A protein and the small-molecule ligand that binds it are described below.
Small molecule (SMILES): CC(=O)N[C@H]1[C@H](O[C@H]2[C@H](O)[C@@H](NC(C)=O)CO[C@@H]2CO)O[C@H](CO)[C@@H](O[C@@H]2O[C@H](CO)[C@@H](O)[C@H](O)[C@@H]2O)[C@@H]1O

Binding-site contacts:
Ligand atom C7 contacts residue MET337 of chain 1.B at 3.9 Å (hydrophobic).
Ligand atom C4 contacts residue ASN350 of chain 1.B at 4.3 Å.
Ligand atom O5 contacts residue ASN350 of chain 1.B at 2.5 Å (h-bond).
Ligand atom C8 contacts residue ARG384 of chain 1.B at 3.7 Å.
Ligand atom C8 contacts residue MET337 of chain 1.B at 3.6 Å (hydrophobic).
Ligand atom O6 contacts residue THR352 of chain 1.B at 4.3 Å.
Ligand atom O7 contacts residue ASN350 of chain 1.B at 3.7 Å.
Ligand atom C6 contacts residue THR352 of chain 1.B at 3.3 Å.
Ligand atom C1 contacts residue THR352 of chain 1.B at 3.6 Å.
Ligand atom C1 contacts residue ASN350 of chain 1.B at 1.4 Å.
Ligand atom C2 contacts residue ASN350 of chain 1.B at 2.5 Å.
Ligand atom O7 contacts residue MET337 of chain 1.B at 3.4 Å (h-bond).
Ligand atom C1 contacts residue MET337 of chain 1.B at 4.4 Å (hydrophobic).
Ligand atom C8 contacts residue ASN350 of chain 1.B at 3.8 Å.
Ligand atom C5 contacts residue THR352 of chain 1.B at 3.4 Å.
Ligand atom O5 contacts residue THR352 of chain 1.B at 3.0 Å (h-bond).
Ligand atom C3 contacts residue ASN350 of chain 1.B at 3.8 Å.
Ligand atom C7 contacts residue ASN350 of chain 1.B at 3.2 Å.
Ligand atom C5 contacts residue ASN350 of chain 1.B at 3.7 Å.
Ligand atom N2 contacts residue ASN350 of chain 1.B at 2.9 Å (h-bond).

Sequence of chain 1.B:
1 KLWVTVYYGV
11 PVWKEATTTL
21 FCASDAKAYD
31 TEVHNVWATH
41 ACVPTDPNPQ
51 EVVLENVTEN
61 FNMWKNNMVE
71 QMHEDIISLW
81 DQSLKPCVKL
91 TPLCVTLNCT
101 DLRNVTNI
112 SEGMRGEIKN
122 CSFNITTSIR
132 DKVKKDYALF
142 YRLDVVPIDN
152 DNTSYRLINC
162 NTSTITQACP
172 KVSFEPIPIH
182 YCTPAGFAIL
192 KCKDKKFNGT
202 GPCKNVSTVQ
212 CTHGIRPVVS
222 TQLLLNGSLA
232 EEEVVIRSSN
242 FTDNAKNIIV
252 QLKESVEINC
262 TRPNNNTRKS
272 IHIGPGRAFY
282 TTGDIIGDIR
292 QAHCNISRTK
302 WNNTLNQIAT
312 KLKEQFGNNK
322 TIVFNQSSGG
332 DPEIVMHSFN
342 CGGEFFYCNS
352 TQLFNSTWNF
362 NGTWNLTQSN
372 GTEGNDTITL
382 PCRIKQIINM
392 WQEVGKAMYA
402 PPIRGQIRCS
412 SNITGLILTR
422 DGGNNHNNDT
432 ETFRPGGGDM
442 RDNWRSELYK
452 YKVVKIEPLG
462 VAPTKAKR